A protein and the small-molecule ligand that binds it are described below.
Small molecule (SMILES): O=C(O)COP(=O)(O)O

Sequence of chain 1.A:
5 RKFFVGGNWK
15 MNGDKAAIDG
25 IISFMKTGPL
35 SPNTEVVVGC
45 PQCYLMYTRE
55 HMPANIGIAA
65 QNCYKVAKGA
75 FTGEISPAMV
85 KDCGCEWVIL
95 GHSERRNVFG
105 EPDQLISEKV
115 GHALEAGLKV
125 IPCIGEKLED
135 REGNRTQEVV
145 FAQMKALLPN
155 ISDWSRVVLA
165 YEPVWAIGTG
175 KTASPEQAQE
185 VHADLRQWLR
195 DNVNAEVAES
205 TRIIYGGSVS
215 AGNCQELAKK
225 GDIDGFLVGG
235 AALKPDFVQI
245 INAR

Binding-site contacts:
Ligand atom O4P contacts residue ILE171 of chain 1.A at 3.4 Å.
Ligand atom O3P contacts residue GLY233 of chain 1.A at 3.7 Å.
Ligand atom C2 contacts residue GLU166 of chain 1.A at 3.5 Å.
Ligand atom C1 contacts residue HIS96 of chain 1.A at 3.5 Å.
Ligand atom O2 contacts residue LYS14 of chain 1.A at 2.8 Å (salt-bridge).
Ligand atom O3P contacts residue GLY172 of chain 1.A at 3.8 Å.
Ligand atom O1 contacts residue HIS96 of chain 1.A at 3.1 Å (h-bond).
Ligand atom O1 contacts residue ASN12 of chain 1.A at 4.0 Å.
Ligand atom C2 contacts residue LEU231 of chain 1.A at 4.1 Å (hydrophobic).
Ligand atom C2 contacts residue LYS14 of chain 1.A at 4.2 Å.
Ligand atom C1 contacts residue GLY233 of chain 1.A at 3.8 Å.
Ligand atom P contacts residue GLY234 of chain 1.A at 3.8 Å.
Ligand atom C1 contacts residue GLU166 of chain 1.A at 3.4 Å.
Ligand atom O4P contacts residue ALA170 of chain 1.A at 3.7 Å.
Ligand atom O4P contacts residue GLY172 of chain 1.A at 2.7 Å (h-bond).
Ligand atom O4P contacts residue GLY211 of chain 1.A at 3.7 Å.
Ligand atom C1 contacts residue ASN12 of chain 1.A at 4.0 Å.
Ligand atom C2 contacts residue ILE171 of chain 1.A at 4.1 Å (hydrophobic).
Ligand atom O2P contacts residue VAL232 of chain 1.A at 4.0 Å.
Ligand atom O2 contacts residue GLY233 of chain 1.A at 3.6 Å.
Ligand atom O1P contacts residue GLY234 of chain 1.A at 4.2 Å.
Ligand atom O1P contacts residue LYS14 of chain 1.A at 3.5 Å (salt-bridge).
Ligand atom O1P contacts residue ILE171 of chain 1.A at 3.8 Å.
Ligand atom O2P contacts residue SER212 of chain 1.A at 3.5 Å (h-bond).
Ligand atom O2P contacts residue VAL213 of chain 1.A at 4.0 Å.
Ligand atom O4P contacts residue SER212 of chain 1.A at 2.8 Å (h-bond).
Ligand atom O1 contacts residue LEU231 of chain 1.A at 3.6 Å.
Ligand atom O2P contacts residue GLY234 of chain 1.A at 3.8 Å.
Ligand atom O2 contacts residue HIS96 of chain 1.A at 3.3 Å (h-bond).
Ligand atom P contacts residue GLY172 of chain 1.A at 3.8 Å.
Ligand atom O2 contacts residue ASN12 of chain 1.A at 3.2 Å (h-bond).
Ligand atom P contacts residue GLY233 of chain 1.A at 3.6 Å.
Ligand atom P contacts residue SER212 of chain 1.A at 3.7 Å.
Ligand atom O2P contacts residue GLY233 of chain 1.A at 3.0 Å (h-bond).
Ligand atom C2 contacts residue GLY233 of chain 1.A at 3.4 Å.
Ligand atom O1P contacts residue GLY233 of chain 1.A at 3.3 Å.
Ligand atom C1 contacts residue LYS14 of chain 1.A at 3.8 Å.
Ligand atom O1 contacts residue GLU166 of chain 1.A at 2.5 Å (salt-bridge).
Ligand atom C2 contacts residue VAL232 of chain 1.A at 4.2 Å (hydrophobic).
Ligand atom O3P contacts residue GLY234 of chain 1.A at 2.9 Å (h-bond).